A protein and the small-molecule ligand that binds it are described below.
Small molecule (SMILES): COC(=O)Nc1cccc(NC(=O)OC)c1

Sequence of chain 1.A:
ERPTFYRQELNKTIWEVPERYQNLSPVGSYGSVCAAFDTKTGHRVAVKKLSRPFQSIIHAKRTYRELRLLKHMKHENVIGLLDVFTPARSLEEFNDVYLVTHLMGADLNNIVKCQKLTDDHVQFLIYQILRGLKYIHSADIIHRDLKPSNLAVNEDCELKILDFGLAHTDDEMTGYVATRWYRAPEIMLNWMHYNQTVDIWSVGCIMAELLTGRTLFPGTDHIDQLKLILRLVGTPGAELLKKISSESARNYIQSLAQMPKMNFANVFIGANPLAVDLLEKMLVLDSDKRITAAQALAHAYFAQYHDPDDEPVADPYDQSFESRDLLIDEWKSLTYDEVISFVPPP

Binding-site contacts:
Ligand atom O1 contacts residue ILE296 of chain 1.A at 4.4 Å.
Ligand atom N1 contacts residue LEU238 of chain 1.A at 3.9 Å.
Ligand atom N contacts residue VAL294 of chain 1.A at 2.7 Å (h-bond).
Ligand atom O2 contacts residue PHE295 of chain 1.A at 3.3 Å.
Ligand atom C2 contacts residue VAL294 of chain 1.A at 3.7 Å (hydrophobic).
Ligand atom O3 contacts residue ILE296 of chain 1.A at 3.6 Å.
Ligand atom C8 contacts residue THR239 of chain 1.A at 3.8 Å.
Ligand atom N1 contacts residue THR239 of chain 1.A at 3.6 Å.
Ligand atom N1 contacts residue ILE296 of chain 1.A at 4.4 Å.
Ligand atom C8 contacts residue PHE295 of chain 1.A at 4.4 Å (hydrophobic).
Ligand atom C6 contacts residue THR239 of chain 1.A at 3.7 Å.
Ligand atom C2 contacts residue THR239 of chain 1.A at 4.3 Å.
Ligand atom C7 contacts residue THR239 of chain 1.A at 3.7 Å.
Ligand atom C8 contacts residue ILE296 of chain 1.A at 3.6 Å (hydrophobic).
Ligand atom C7 contacts residue VAL294 of chain 1.A at 3.7 Å (hydrophobic).
Ligand atom O3 contacts residue LEU238 of chain 1.A at 3.1 Å (h-bond).
Ligand atom N contacts residue ILE296 of chain 1.A at 4.4 Å.
Ligand atom C9 contacts residue ILE296 of chain 1.A at 3.5 Å (hydrophobic).
Ligand atom C7 contacts residue ILE296 of chain 1.A at 4.4 Å (hydrophobic).
Ligand atom O2 contacts residue VAL294 of chain 1.A at 4.2 Å.
Ligand atom C8 contacts residue LEU238 of chain 1.A at 3.7 Å (hydrophobic).
Ligand atom C1 contacts residue VAL294 of chain 1.A at 3.4 Å (hydrophobic).
Ligand atom C4 contacts residue THR239 of chain 1.A at 4.0 Å.
Ligand atom C9 contacts residue PHE295 of chain 1.A at 4.4 Å (hydrophobic).
Ligand atom C9 contacts residue ALA298 of chain 1.A at 3.6 Å (hydrophobic).
Ligand atom O1 contacts residue VAL294 of chain 1.A at 3.2 Å (h-bond).
Ligand atom O2 contacts residue ILE296 of chain 1.A at 3.3 Å (h-bond).
Ligand atom O1 contacts residue ASN293 of chain 1.A at 4.3 Å.
Ligand atom O3 contacts residue THR239 of chain 1.A at 4.3 Å.
Ligand atom C9 contacts residue GLY297 of chain 1.A at 4.4 Å.
Ligand atom C5 contacts residue THR239 of chain 1.A at 3.4 Å.
Ligand atom O2 contacts residue THR239 of chain 1.A at 3.6 Å.
Ligand atom C9 contacts residue LEU238 of chain 1.A at 3.6 Å (hydrophobic).
Ligand atom C1 contacts residue ILE296 of chain 1.A at 4.5 Å (hydrophobic).